Sequence of chain 1.H:
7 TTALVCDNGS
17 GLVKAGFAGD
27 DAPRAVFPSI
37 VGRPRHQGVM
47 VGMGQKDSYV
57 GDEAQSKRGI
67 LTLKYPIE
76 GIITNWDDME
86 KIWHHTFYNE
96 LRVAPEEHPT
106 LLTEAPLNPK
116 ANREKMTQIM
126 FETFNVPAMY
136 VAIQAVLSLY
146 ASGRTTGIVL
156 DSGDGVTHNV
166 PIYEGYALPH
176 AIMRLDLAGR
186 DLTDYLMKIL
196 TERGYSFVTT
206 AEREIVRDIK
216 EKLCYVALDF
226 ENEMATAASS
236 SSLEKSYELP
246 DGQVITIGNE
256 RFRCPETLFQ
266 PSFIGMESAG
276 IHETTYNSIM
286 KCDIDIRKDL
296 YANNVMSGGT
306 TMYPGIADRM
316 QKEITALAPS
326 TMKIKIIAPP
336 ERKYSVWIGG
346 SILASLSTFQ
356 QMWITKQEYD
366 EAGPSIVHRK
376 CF

Sequence of chain 1.A:
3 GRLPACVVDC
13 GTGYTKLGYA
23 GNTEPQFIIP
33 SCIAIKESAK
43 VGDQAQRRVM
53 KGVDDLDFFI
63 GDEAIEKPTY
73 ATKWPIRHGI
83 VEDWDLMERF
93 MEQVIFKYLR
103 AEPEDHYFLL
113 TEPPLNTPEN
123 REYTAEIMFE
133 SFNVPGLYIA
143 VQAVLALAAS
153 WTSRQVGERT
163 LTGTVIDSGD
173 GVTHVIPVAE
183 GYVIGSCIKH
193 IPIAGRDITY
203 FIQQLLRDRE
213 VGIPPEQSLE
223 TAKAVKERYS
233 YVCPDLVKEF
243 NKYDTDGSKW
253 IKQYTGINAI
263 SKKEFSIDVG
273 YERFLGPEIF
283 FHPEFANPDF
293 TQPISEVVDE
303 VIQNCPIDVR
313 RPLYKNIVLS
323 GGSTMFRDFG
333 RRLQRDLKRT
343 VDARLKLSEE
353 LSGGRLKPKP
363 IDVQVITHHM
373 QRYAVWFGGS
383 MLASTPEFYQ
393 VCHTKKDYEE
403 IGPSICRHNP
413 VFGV

A small-molecule ligand and the protein it binds are described below.
Small molecule (SMILES): C[C@@H]1NC(=O)[C@H](C[C@@](C)(O)CO)NC(=O)[C@@H]2CC3=C(N=C4C=CC=CC43)SC[C@H](NC(=O)[C@@H]([C@H](C)O)NC1=O)C(=O)N1C[C@H](O)C[C@H]1C(=O)N[C@@H](C)C(=O)N2

Binding-site contacts:
Ligand atom CZ2 contacts residue ILE78 of chain 1.B at 3.5 Å (hydrophobic).
Ligand atom CB contacts residue GLU75 of chain 1.B at 2.9 Å.
Ligand atom CE2 contacts residue ARG181 of chain 1.B at 4.2 Å.
Ligand atom CA contacts residue ARG80 of chain 1.B at 4.1 Å.
Ligand atom CH2 contacts residue ILE78 of chain 1.B at 3.8 Å (hydrophobic).
Ligand atom N contacts residue ILE78 of chain 1.B at 4.0 Å.
Ligand atom O1 contacts residue GLY199 of chain 1.H at 3.8 Å.
Ligand atom N contacts residue TYR200 of chain 1.H at 4.2 Å.
Ligand atom CB contacts residue ILE78 of chain 1.B at 3.6 Å (hydrophobic).
Ligand atom O contacts residue TYR200 of chain 1.H at 4.1 Å.
Ligand atom CE3 contacts residue PRO116 of chain 1.B at 4.3 Å (hydrophobic).
Ligand atom O contacts residue ARG80 of chain 1.B at 4.0 Å.
Ligand atom CA contacts residue ARG80 of chain 1.B at 3.9 Å.
Ligand atom O contacts residue VAL79 of chain 1.B at 4.1 Å.
Ligand atom CD1 contacts residue ILE78 of chain 1.B at 4.0 Å (hydrophobic).
Ligand atom CB contacts residue ASN76 of chain 1.B at 3.5 Å.
Ligand atom N contacts residue ARG80 of chain 1.B at 3.5 Å (salt-bridge).
Ligand atom CE2 contacts residue ILE78 of chain 1.B at 3.2 Å (hydrophobic).
Ligand atom CZ3 contacts residue ILE78 of chain 1.B at 3.8 Å (hydrophobic).
Ligand atom N contacts residue GLY199 of chain 1.H at 3.9 Å.
Ligand atom CE3 contacts residue GLY199 of chain 1.H at 4.0 Å.
Ligand atom C contacts residue ILE78 of chain 1.B at 3.5 Å (hydrophobic).
Ligand atom O contacts residue GLY199 of chain 1.H at 4.0 Å.
Ligand atom CD2 contacts residue ILE78 of chain 1.B at 3.2 Å (hydrophobic).
Ligand atom CG contacts residue ILE78 of chain 1.B at 3.7 Å (hydrophobic).
Ligand atom CH2 contacts residue ARG181 of chain 1.B at 4.0 Å.
Ligand atom CG2 contacts residue ILE309 of chain 1.A at 3.9 Å (hydrophobic).
Ligand atom CA contacts residue ILE78 of chain 1.B at 4.2 Å (hydrophobic).
Ligand atom CE3 contacts residue ILE78 of chain 1.B at 3.5 Å (hydrophobic).
Ligand atom CZ3 contacts residue PRO116 of chain 1.B at 3.8 Å (hydrophobic).
Ligand atom O contacts residue SER201 of chain 1.H at 3.5 Å (h-bond).
Ligand atom CZ2 contacts residue ARG181 of chain 1.B at 3.6 Å.
Ligand atom N contacts residue GLY199 of chain 1.H at 3.8 Å.
Ligand atom C contacts residue ARG80 of chain 1.B at 3.6 Å.
Ligand atom CB contacts residue TYR200 of chain 1.H at 3.3 Å (hydrophobic).
Ligand atom O contacts residue ILE78 of chain 1.B at 3.1 Å.
Ligand atom CA contacts residue ILE78 of chain 1.B at 4.1 Å (hydrophobic).
Ligand atom O2 contacts residue LEU353 of chain 1.A at 4.2 Å.
Ligand atom NE1 contacts residue ILE78 of chain 1.B at 3.7 Å.
Ligand atom CB contacts residue ARG80 of chain 1.B at 3.4 Å.

Sequence of chain 1.B:
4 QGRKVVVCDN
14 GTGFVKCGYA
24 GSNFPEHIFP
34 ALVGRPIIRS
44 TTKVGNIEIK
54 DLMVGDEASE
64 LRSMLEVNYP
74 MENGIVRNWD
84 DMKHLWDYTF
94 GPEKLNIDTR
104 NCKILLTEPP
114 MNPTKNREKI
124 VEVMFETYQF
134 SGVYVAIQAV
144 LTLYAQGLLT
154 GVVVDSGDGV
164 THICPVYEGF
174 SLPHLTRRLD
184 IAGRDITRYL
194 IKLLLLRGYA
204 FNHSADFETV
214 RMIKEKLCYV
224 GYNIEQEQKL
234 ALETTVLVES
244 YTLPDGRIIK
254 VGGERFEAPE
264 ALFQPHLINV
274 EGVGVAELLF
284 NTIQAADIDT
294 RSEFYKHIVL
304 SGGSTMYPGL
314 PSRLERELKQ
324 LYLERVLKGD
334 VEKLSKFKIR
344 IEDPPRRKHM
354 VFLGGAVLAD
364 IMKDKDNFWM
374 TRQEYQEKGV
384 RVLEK